The protein below binds the small molecule below.
Small molecule (SMILES): CC1(C)[C@@H]2CC[C@@]1(C)C(=O)C2

Binding-site contacts:
Ligand atom O contacts residue TYR97 of chain 1.B at 4.4 Å.
Ligand atom C3 contacts residue HEM1 of chain 1.E at 3.7 Å.
Ligand atom C6 contacts residue HEM1 of chain 1.E at 3.8 Å.
Ligand atom C5 contacts residue GLY249 of chain 1.B at 4.3 Å.
Ligand atom C4 contacts residue HEM1 of chain 1.E at 3.8 Å.
Ligand atom C3 contacts residue ASP298 of chain 1.B at 4.3 Å.
Ligand atom O contacts residue THR102 of chain 1.B at 4.5 Å.
Ligand atom C9 contacts residue VAL397 of chain 1.B at 3.9 Å (hydrophobic).
Ligand atom C8 contacts residue VAL397 of chain 1.B at 4.0 Å (hydrophobic).
Ligand atom O contacts residue PHE88 of chain 1.B at 4.2 Å.
Ligand atom C4 contacts residue VAL296 of chain 1.B at 4.1 Å (hydrophobic).
Ligand atom C5 contacts residue HEM1 of chain 1.E at 2.9 Å.
Ligand atom C1 contacts residue LEU245 of chain 1.B at 4.3 Å (hydrophobic).
Ligand atom C8 contacts residue ILE396 of chain 1.B at 3.8 Å (hydrophobic).
Ligand atom C9 contacts residue THR253 of chain 1.B at 3.8 Å.
Ligand atom C10 contacts residue LEU245 of chain 1.B at 3.4 Å (hydrophobic).
Ligand atom C6 contacts residue GLY249 of chain 1.B at 3.9 Å.
Ligand atom C7 contacts residue VAL397 of chain 1.B at 4.5 Å (hydrophobic).
Ligand atom C6 contacts residue LEU245 of chain 1.B at 4.2 Å (hydrophobic).
Ligand atom C8 contacts residue PHE88 of chain 1.B at 4.4 Å (hydrophobic).
Ligand atom C9 contacts residue GLY249 of chain 1.B at 3.9 Å.

Sequence of chain 1.B:
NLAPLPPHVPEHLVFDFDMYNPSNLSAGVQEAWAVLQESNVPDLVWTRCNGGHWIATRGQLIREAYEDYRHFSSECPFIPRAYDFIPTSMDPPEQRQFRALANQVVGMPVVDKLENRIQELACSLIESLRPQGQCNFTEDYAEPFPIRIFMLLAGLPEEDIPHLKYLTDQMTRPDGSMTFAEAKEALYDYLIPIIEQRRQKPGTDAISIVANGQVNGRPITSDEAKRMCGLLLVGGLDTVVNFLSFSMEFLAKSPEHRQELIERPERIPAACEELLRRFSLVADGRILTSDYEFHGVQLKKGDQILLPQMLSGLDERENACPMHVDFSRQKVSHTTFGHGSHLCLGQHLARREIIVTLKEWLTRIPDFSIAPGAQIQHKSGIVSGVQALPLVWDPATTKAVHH